Sequence of chain 23.A:
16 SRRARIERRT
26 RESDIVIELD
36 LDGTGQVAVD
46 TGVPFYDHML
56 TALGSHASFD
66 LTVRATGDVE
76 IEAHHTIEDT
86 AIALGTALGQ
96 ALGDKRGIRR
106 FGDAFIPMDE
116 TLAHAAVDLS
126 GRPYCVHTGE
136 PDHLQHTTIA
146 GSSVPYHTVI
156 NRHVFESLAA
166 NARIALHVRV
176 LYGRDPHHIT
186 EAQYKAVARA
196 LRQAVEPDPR

Binding-site contacts:
Ligand atom C9 contacts residue ARG127 of chain 17.A at 3.4 Å.
Ligand atom N8 contacts residue MET113 of chain 23.A at 3.5 Å.
Ligand atom C4 contacts residue MN1 of chain 23.C at 3.1 Å.
Ligand atom N8 contacts residue GLU83 of chain 7.A at 3.5 Å (salt-bridge).
Ligand atom N8 contacts residue MN1 of chain 7.B at 3.4 Å.
Ligand atom N3 contacts residue GLU186 of chain 23.A at 3.0 Å (salt-bridge).
Ligand atom C1 contacts residue HIS80 of chain 7.A at 3.9 Å.
Ligand atom N5 contacts residue MN1 of chain 23.C at 2.3 Å.
Ligand atom C6 contacts residue MN1 of chain 23.C at 3.4 Å.
Ligand atom C6 contacts residue HIS79 of chain 7.A at 3.1 Å.
Ligand atom C6 contacts residue HIS183 of chain 23.A at 3.8 Å.
Ligand atom C2 contacts residue MN1 of chain 23.C at 3.3 Å.
Ligand atom C6 contacts residue HIS182 of chain 23.A at 3.5 Å.
Ligand atom C2 contacts residue GLU186 of chain 23.A at 3.8 Å.
Ligand atom C4 contacts residue HIS80 of chain 7.A at 3.6 Å.
Ligand atom C4 contacts residue MET113 of chain 23.A at 3.5 Å (hydrophobic).
Ligand atom N3 contacts residue MN1 of chain 23.C at 2.3 Å.
Ligand atom C1 contacts residue GLU27 of chain 7.A at 3.6 Å.
Ligand atom N5 contacts residue GLU186 of chain 23.A at 3.3 Å (salt-bridge).
Ligand atom N3 contacts residue HIS53 of chain 23.A at 3.3 Å (h-bond).
Ligand atom C4 contacts residue GLU186 of chain 23.A at 4.0 Å.
Ligand atom C9 contacts residue MET113 of chain 23.A at 4.1 Å (hydrophobic).
Ligand atom N7 contacts residue MET113 of chain 23.A at 3.5 Å.
Ligand atom N5 contacts residue HIS182 of chain 23.A at 3.2 Å (h-bond).
Ligand atom C9 contacts residue GLU83 of chain 7.A at 3.6 Å.
Ligand atom C6 contacts residue HIS80 of chain 7.A at 3.8 Å.
Ligand atom C6 contacts residue GLU186 of chain 23.A at 4.1 Å.
Ligand atom N7 contacts residue HIS183 of chain 23.A at 3.4 Å (h-bond).
Ligand atom C9 contacts residue MN1 of chain 7.B at 3.8 Å.
Ligand atom N7 contacts residue GLU83 of chain 7.A at 3.1 Å (salt-bridge).
Ligand atom N5 contacts residue HIS80 of chain 7.A at 3.0 Å (h-bond).
Ligand atom C6 contacts residue MET113 of chain 23.A at 3.6 Å (hydrophobic).
Ligand atom C6 contacts residue MN1 of chain 7.B at 3.3 Å.
Ligand atom N7 contacts residue MN1 of chain 7.B at 2.4 Å.
Ligand atom N5 contacts residue MET113 of chain 23.A at 3.6 Å.
Ligand atom N7 contacts residue HIS79 of chain 7.A at 3.1 Å (h-bond).
Ligand atom C1 contacts residue MN1 of chain 23.C at 4.2 Å.
Ligand atom N3 contacts residue HIS80 of chain 7.A at 3.3 Å (h-bond).
Ligand atom C6 contacts residue GLU83 of chain 7.A at 4.0 Å.
Ligand atom C2 contacts residue HIS80 of chain 7.A at 3.8 Å.

Sequence of chain 17.A:
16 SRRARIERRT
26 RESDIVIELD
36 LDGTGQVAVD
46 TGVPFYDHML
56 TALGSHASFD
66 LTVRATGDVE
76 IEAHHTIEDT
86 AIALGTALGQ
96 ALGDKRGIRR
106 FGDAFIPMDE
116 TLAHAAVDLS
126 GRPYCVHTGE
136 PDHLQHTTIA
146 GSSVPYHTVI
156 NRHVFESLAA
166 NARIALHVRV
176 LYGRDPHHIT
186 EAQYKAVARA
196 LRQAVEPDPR

The small molecule below binds the protein below.
Small molecule (SMILES): C[C@H](N)c1ncnn1C

Sequence of chain 7.A:
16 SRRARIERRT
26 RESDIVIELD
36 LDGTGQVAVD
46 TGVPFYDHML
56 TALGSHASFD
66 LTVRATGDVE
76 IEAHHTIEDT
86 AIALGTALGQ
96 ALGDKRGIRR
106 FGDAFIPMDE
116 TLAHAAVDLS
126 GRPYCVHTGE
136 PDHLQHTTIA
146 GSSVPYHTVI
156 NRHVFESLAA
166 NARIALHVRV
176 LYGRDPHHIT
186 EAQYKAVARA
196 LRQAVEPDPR